Sequence of chain 1.A:
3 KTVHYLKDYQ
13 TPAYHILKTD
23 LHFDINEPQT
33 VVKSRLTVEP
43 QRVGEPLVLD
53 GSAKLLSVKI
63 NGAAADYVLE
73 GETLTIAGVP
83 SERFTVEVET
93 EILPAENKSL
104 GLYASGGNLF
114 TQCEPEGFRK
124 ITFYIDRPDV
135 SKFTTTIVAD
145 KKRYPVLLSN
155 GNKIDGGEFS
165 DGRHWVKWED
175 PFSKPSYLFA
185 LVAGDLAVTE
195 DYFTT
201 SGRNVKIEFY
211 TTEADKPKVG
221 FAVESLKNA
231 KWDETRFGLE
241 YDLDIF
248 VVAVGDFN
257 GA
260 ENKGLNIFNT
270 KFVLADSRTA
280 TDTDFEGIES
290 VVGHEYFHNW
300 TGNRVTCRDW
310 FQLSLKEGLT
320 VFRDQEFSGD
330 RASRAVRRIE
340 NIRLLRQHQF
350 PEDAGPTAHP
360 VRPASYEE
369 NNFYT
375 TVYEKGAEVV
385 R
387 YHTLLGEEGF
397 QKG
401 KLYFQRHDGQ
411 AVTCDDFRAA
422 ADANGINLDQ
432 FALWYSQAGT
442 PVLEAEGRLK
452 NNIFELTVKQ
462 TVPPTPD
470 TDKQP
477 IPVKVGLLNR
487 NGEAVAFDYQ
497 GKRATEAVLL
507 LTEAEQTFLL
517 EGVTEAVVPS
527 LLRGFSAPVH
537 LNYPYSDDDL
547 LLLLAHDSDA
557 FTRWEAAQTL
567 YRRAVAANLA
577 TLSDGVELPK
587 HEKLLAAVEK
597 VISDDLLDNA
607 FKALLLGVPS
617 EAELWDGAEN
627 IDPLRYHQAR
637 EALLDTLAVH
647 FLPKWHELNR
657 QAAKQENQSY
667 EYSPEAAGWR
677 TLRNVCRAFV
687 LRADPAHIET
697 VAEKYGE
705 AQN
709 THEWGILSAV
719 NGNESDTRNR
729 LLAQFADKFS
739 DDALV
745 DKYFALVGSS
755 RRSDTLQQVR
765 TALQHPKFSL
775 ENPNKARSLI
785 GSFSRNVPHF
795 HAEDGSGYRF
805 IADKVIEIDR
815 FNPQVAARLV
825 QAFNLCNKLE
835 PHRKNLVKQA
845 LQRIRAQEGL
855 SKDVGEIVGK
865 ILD

This protein binds this small molecule.
Small molecule (SMILES): N[C@@H](CNCc1ccccc1)P(=O)(O)O

Binding-site contacts:
Ligand atom O10 contacts residue HIS293 of chain 1.A at 3.4 Å (h-bond).
Ligand atom C23 contacts residue GLN818 of chain 1.A at 3.2 Å.
Ligand atom O8 contacts residue GLU294 of chain 1.A at 3.5 Å (salt-bridge).
Ligand atom O9 contacts residue ZN1 of chain 1.B at 2.3 Å.
Ligand atom O8 contacts residue ALA258 of chain 1.A at 3.0 Å (h-bond).
Ligand atom N6 contacts residue GLU316 of chain 1.A at 3.0 Å (salt-bridge).
Ligand atom C2 contacts residue TYR377 of chain 1.A at 3.6 Å (hydrophobic).
Ligand atom C24 contacts residue MSE103 of chain 1.A at 3.7 Å.
Ligand atom C23 contacts residue ASN369 of chain 1.A at 3.6 Å.
Ligand atom N6 contacts residue GLU260 of chain 1.A at 2.8 Å (salt-bridge).
Ligand atom O10 contacts residue GLU316 of chain 1.A at 2.9 Å (salt-bridge).
Ligand atom C20 contacts residue GLN115 of chain 1.A at 3.3 Å.
Ligand atom O10 contacts residue TYR377 of chain 1.A at 2.5 Å (h-bond).
Ligand atom C22 contacts residue GLU117 of chain 1.A at 3.0 Å.
Ligand atom P4 contacts residue ALA258 of chain 1.A at 3.6 Å.
Ligand atom O9 contacts residue HIS293 of chain 1.A at 3.2 Å.
Ligand atom N6 contacts residue GLU117 of chain 1.A at 2.7 Å (salt-bridge).
Ligand atom C23 contacts residue GLU117 of chain 1.A at 3.2 Å.
Ligand atom C22 contacts residue ASN369 of chain 1.A at 3.6 Å.
Ligand atom N6 contacts residue LYS315 of chain 1.A at 3.3 Å (salt-bridge).
Ligand atom N6 contacts residue ZN1 of chain 1.B at 3.6 Å.
Ligand atom N1 contacts residue ALA258 of chain 1.A at 3.0 Å (h-bond).
Ligand atom C3 contacts residue GLU117 of chain 1.A at 3.5 Å.
Ligand atom C25 contacts residue MSE256 of chain 1.A at 3.5 Å.
Ligand atom C1 contacts residue GLN115 of chain 1.A at 3.6 Å.
Ligand atom O10 contacts residue ZN1 of chain 1.B at 2.1 Å.
Ligand atom N1 contacts residue MSE256 of chain 1.A at 3.4 Å.
Ligand atom P4 contacts residue ZN1 of chain 1.B at 2.6 Å.
Ligand atom C3 contacts residue ALA258 of chain 1.A at 3.4 Å (hydrophobic).
Ligand atom O9 contacts residue GLU294 of chain 1.A at 2.8 Å (salt-bridge).
Ligand atom O9 contacts residue GLU260 of chain 1.A at 3.2 Å (salt-bridge).
Ligand atom C21 contacts residue GLU117 of chain 1.A at 3.4 Å.
Ligand atom C24 contacts residue GLN115 of chain 1.A at 3.7 Å.
Ligand atom C24 contacts residue GLN818 of chain 1.A at 3.6 Å.
Ligand atom C2 contacts residue GLU117 of chain 1.A at 3.7 Å.
Ligand atom C25 contacts residue GLN115 of chain 1.A at 3.2 Å.
Ligand atom C1 contacts residue ALA258 of chain 1.A at 3.2 Å (hydrophobic).
Ligand atom C20 contacts residue MSE256 of chain 1.A at 3.5 Å.
Ligand atom C3 contacts residue GLU260 of chain 1.A at 3.3 Å.
Ligand atom O9 contacts residue HIS297 of chain 1.A at 3.2 Å (h-bond).